Sequence of chain 1.B:
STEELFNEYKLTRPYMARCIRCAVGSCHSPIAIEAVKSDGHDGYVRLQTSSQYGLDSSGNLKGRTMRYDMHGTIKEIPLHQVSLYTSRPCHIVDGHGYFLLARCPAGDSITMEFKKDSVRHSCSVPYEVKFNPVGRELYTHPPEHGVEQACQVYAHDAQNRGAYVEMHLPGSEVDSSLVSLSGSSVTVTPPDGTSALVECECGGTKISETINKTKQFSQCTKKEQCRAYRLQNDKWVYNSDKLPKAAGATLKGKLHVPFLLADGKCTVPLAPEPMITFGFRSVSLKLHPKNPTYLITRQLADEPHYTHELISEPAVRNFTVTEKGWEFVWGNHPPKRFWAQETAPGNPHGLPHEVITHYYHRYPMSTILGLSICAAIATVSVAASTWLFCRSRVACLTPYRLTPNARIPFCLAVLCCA

This small molecule binds to this protein.
Small molecule (SMILES): CC(=O)N[C@@H]1[C@@H](O)[C@H](O)[C@@H](CO)O[C@H]1O

Binding-site contacts:
Ligand atom C5 contacts residue ASN318 of chain 1.B at 3.6 Å.
Ligand atom C8 contacts residue SER284 of chain 1.B at 3.8 Å.
Ligand atom O7 contacts residue SER284 of chain 1.B at 4.0 Å.
Ligand atom C8 contacts residue SER282 of chain 1.B at 4.4 Å.
Ligand atom O5 contacts residue ASN318 of chain 1.B at 2.3 Å (h-bond).
Ligand atom N2 contacts residue SER284 of chain 1.B at 4.4 Å.
Ligand atom C4 contacts residue ASN318 of chain 1.B at 4.2 Å.
Ligand atom C2 contacts residue ASN318 of chain 1.B at 2.4 Å.
Ligand atom O7 contacts residue ASN318 of chain 1.B at 3.8 Å.
Ligand atom C7 contacts residue ASN318 of chain 1.B at 3.5 Å.
Ligand atom C7 contacts residue SER284 of chain 1.B at 3.9 Å.
Ligand atom C3 contacts residue ASN318 of chain 1.B at 3.8 Å.
Ligand atom C1 contacts residue ASN318 of chain 1.B at 1.4 Å.
Ligand atom N2 contacts residue ASN318 of chain 1.B at 2.9 Å (h-bond).
Ligand atom O6 contacts residue ASN318 of chain 1.B at 4.4 Å.